Sequence of chain 1.Y:
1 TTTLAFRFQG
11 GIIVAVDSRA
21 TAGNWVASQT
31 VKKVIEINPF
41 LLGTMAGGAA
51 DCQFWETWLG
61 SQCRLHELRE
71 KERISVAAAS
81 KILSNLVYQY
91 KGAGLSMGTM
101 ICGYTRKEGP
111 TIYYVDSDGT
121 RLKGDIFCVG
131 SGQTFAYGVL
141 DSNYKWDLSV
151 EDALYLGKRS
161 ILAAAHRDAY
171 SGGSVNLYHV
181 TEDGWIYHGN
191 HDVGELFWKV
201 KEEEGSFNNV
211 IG

Binding-site contacts:
Ligand atom C33 contacts residue VAL128 of chain 1.Z at 3.6 Å (hydrophobic).
Ligand atom C11 contacts residue MES1 of chain 1.UA at 3.8 Å.
Ligand atom O21 contacts residue GLY47 of chain 1.Y at 3.0 Å (h-bond).
Ligand atom C11 contacts residue SER131 of chain 1.Y at 3.3 Å.
Ligand atom C9 contacts residue THR1 of chain 1.Y at 1.4 Å.
Ligand atom C6 contacts residue LYS32 of chain 1.Y at 3.3 Å.
Ligand atom C23 contacts residue GLY47 of chain 1.Y at 3.5 Å.
Ligand atom O49 contacts residue THR21 of chain 1.Y at 2.9 Å (h-bond).
Ligand atom C8 contacts residue GLY47 of chain 1.Y at 3.8 Å.
Ligand atom C7 contacts residue GLY47 of chain 1.Y at 3.6 Å.
Ligand atom C12 contacts residue MES1 of chain 1.UA at 3.4 Å.
Ligand atom N28 contacts residue ASP126 of chain 1.Z at 3.2 Å (salt-bridge).
Ligand atom C10 contacts residue THR21 of chain 1.Y at 3.2 Å.
Ligand atom N25 contacts residue THR21 of chain 1.Y at 2.9 Å (h-bond).
Ligand atom C8 contacts residue THR1 of chain 1.Y at 2.4 Å.
Ligand atom C12 contacts residue THR1 of chain 1.Y at 2.5 Å.
Ligand atom C2 contacts residue ALA49 of chain 1.Y at 3.6 Å (hydrophobic).
Ligand atom C42 contacts residue GLY47 of chain 1.Y at 3.6 Å.
Ligand atom C24 contacts residue GLY47 of chain 1.Y at 3.3 Å.
Ligand atom N22 contacts residue THR1 of chain 1.Y at 3.7 Å.
Ligand atom C3 contacts residue ALA49 of chain 1.Y at 3.8 Å (hydrophobic).
Ligand atom O21 contacts residue THR1 of chain 1.Y at 2.3 Å (h-bond).
Ligand atom O21 contacts residue MES1 of chain 1.UA at 2.9 Å (h-bond).
Ligand atom C4 contacts residue LYS33 of chain 1.Y at 3.7 Å.
Ligand atom N22 contacts residue GLY47 of chain 1.Y at 2.8 Å (h-bond).
Ligand atom C1 contacts residue ALA49 of chain 1.Y at 3.8 Å (hydrophobic).
Ligand atom C27 contacts residue THR21 of chain 1.Y at 3.4 Å.
Ligand atom C26 contacts residue THR21 of chain 1.Y at 3.6 Å.
Ligand atom C11 contacts residue THR1 of chain 1.Y at 1.5 Å.
Ligand atom C9 contacts residue MES1 of chain 1.UA at 3.6 Å.
Ligand atom O39 contacts residue ALA49 of chain 1.Y at 3.0 Å (h-bond).
Ligand atom O13 contacts residue THR1 of chain 1.Y at 3.2 Å (h-bond).
Ligand atom C42 contacts residue GLY48 of chain 1.Y at 3.6 Å.
Ligand atom C10 contacts residue THR1 of chain 1.Y at 3.7 Å.
Ligand atom C5 contacts residue MET45 of chain 1.Y at 3.4 Å (hydrophobic).
Ligand atom C7 contacts residue THR1 of chain 1.Y at 2.8 Å.
Ligand atom O13 contacts residue MES1 of chain 1.UA at 2.4 Å (h-bond).
Ligand atom O49 contacts residue ALA20 of chain 1.Y at 3.3 Å.
Ligand atom C11 contacts residue TYR170 of chain 1.Y at 2.7 Å (hydrophobic).
Ligand atom C10 contacts residue TYR170 of chain 1.Y at 3.8 Å (hydrophobic).

The protein below binds the small molecule below.
Small molecule (SMILES): COc1ccc(C[C@H](NC(=O)[C@H](C)NC(=O)CN2CCOCC2)C(=O)N[C@@H](CCC2CCCCC2)[C@@H](O)C(C)(C)O)cc1

Sequence of chain 1.Z:
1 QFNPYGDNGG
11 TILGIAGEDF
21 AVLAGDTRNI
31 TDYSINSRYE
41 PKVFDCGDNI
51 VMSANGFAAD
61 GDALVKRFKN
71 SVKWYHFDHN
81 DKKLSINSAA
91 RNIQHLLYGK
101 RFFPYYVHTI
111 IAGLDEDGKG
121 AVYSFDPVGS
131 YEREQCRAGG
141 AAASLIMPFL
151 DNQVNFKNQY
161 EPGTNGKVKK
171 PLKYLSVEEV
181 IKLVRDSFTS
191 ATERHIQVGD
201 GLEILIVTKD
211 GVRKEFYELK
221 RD